A small-molecule ligand and the protein it binds are described below.
Small molecule (SMILES): CC(=O)N[C@@H]1[C@@H](O)[C@H](O)[C@@H](CO)O[C@H]1O

Sequence of chain 21.A:
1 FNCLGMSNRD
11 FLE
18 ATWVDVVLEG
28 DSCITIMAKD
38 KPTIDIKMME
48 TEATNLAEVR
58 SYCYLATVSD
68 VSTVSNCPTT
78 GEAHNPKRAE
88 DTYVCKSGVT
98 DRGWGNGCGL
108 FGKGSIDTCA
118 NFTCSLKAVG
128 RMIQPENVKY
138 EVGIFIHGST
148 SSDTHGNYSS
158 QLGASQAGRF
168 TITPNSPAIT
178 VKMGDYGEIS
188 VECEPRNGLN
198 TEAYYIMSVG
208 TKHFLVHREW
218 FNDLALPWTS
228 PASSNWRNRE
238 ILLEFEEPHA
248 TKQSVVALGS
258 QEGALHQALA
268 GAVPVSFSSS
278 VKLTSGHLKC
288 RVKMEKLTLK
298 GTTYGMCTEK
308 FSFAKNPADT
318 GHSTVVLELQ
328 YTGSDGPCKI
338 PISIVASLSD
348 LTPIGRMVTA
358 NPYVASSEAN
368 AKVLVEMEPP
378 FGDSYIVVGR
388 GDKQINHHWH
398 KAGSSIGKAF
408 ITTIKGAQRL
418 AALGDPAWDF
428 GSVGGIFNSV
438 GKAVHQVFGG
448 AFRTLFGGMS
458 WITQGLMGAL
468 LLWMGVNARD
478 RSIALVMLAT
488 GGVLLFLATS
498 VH

Binding-site contacts:
Ligand atom O5 contacts residue ASN154 of chain 21.A at 2.4 Å (h-bond).
Ligand atom C8 contacts residue ASN154 of chain 21.A at 4.2 Å.
Ligand atom C4 contacts residue ASN154 of chain 21.A at 4.2 Å.
Ligand atom C2 contacts residue ASN154 of chain 21.A at 2.5 Å.
Ligand atom O7 contacts residue ASN154 of chain 21.A at 3.8 Å.
Ligand atom C1 contacts residue SER156 of chain 21.A at 4.3 Å.
Ligand atom C1 contacts residue ASN154 of chain 21.A at 1.4 Å.
Ligand atom N2 contacts residue ASN154 of chain 21.A at 2.9 Å (h-bond).
Ligand atom C7 contacts residue ASN154 of chain 21.A at 3.5 Å.
Ligand atom C5 contacts residue ASN154 of chain 21.A at 3.7 Å.
Ligand atom C3 contacts residue ASN154 of chain 21.A at 3.8 Å.